Binding-site contacts:
Ligand atom C3 contacts residue ASN298 of chain 2.A at 3.8 Å.
Ligand atom N2 contacts residue ASN298 of chain 2.A at 2.9 Å (h-bond).
Ligand atom C5 contacts residue ASN298 of chain 2.A at 3.6 Å.
Ligand atom C7 contacts residue ASN298 of chain 2.A at 3.4 Å.
Ligand atom C8 contacts residue ALA287 of chain 2.A at 4.3 Å (hydrophobic).
Ligand atom C2 contacts residue ASN298 of chain 2.A at 2.4 Å.
Ligand atom O7 contacts residue ASN298 of chain 2.A at 3.5 Å (h-bond).
Ligand atom C4 contacts residue ASN298 of chain 2.A at 4.2 Å.
Ligand atom C1 contacts residue ASN298 of chain 2.A at 1.4 Å.
Ligand atom O5 contacts residue ASN298 of chain 2.A at 2.3 Å (h-bond).
Ligand atom O7 contacts residue LEU289 of chain 2.A at 4.0 Å.
Ligand atom O6 contacts residue GLN296 of chain 2.A at 4.4 Å.

A protein and the small-molecule ligand that binds it are described below.
Small molecule (SMILES): CC(=O)N[C@@H]1[C@@H](O)[C@H](O)[C@@H](CO)O[C@H]1O

Sequence of chain 2.A:
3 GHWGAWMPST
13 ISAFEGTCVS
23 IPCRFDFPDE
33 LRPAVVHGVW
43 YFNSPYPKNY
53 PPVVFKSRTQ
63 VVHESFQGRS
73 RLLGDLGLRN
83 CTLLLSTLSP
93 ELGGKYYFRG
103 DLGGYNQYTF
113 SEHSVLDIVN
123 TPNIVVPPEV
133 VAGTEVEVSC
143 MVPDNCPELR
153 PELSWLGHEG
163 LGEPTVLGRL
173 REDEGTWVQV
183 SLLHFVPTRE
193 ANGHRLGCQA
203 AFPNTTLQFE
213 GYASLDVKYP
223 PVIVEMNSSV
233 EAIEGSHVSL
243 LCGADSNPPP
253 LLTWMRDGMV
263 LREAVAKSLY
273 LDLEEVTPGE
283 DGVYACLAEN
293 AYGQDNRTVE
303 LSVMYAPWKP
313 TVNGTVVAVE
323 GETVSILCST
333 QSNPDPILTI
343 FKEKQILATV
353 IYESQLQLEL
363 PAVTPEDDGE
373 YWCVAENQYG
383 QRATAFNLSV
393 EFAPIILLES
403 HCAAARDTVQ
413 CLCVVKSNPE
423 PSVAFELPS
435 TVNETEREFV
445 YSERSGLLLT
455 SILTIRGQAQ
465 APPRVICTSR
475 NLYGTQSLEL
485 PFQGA